Binding-site contacts:
Ligand atom C33 contacts residue ASP105 of chain 2.C at 3.3 Å.
Ligand atom N04 contacts residue LYS50 of chain 2.C at 3.3 Å.
Ligand atom C21 contacts residue LEU149 of chain 2.C at 3.5 Å (hydrophobic).
Ligand atom C23 contacts residue ALA48 of chain 2.C at 3.3 Å (hydrophobic).
Ligand atom C11 contacts residue ASP160 of chain 2.C at 3.4 Å.
Ligand atom O05 contacts residue LEU23 of chain 2.C at 3.6 Å.
Ligand atom C27 contacts residue GLY101 of chain 2.C at 3.5 Å.
Ligand atom C26 contacts residue MET98 of chain 2.C at 3.6 Å (hydrophobic).
Ligand atom N10 contacts residue MET98 of chain 2.C at 2.9 Å (h-bond).
Ligand atom C09 contacts residue MET95 of chain 2.C at 3.5 Å (hydrophobic).
Ligand atom N10 contacts residue LEU97 of chain 2.C at 3.6 Å.
Ligand atom O08 contacts residue CYS102 of chain 2.C at 3.6 Å.
Ligand atom O05 contacts residue LEU97 of chain 2.C at 3.5 Å.
Ligand atom C22 contacts residue ALA48 of chain 2.C at 3.7 Å (hydrophobic).
Ligand atom C23 contacts residue GLN96 of chain 2.C at 3.3 Å.
Ligand atom C18 contacts residue ASP160 of chain 2.C at 3.1 Å.
Ligand atom C22 contacts residue LEU149 of chain 2.C at 3.3 Å (hydrophobic).
Ligand atom O05 contacts residue MET98 of chain 2.C at 3.2 Å (h-bond).
Ligand atom F34 contacts residue LEU93 of chain 2.C at 3.1 Å.
Ligand atom C29 contacts residue PRO99 of chain 2.C at 3.4 Å (hydrophobic).
Ligand atom N04 contacts residue VAL31 of chain 2.C at 3.4 Å.
Ligand atom C32 contacts residue CYS102 of chain 2.C at 2.7 Å (hydrophobic).
Ligand atom C03 contacts residue ALA48 of chain 2.C at 3.6 Å (hydrophobic).
Ligand atom C33 contacts residue CYS102 of chain 2.C at 1.8 Å (hydrophobic).
Ligand atom F34 contacts residue LEU82 of chain 2.C at 3.5 Å.
Ligand atom C30 contacts residue GLY101 of chain 2.C at 3.5 Å.
Ligand atom C18 contacts residue LYS50 of chain 2.C at 3.2 Å.
Ligand atom F34 contacts residue MET95 of chain 2.C at 3.7 Å.
Ligand atom F34 contacts residue ILE94 of chain 2.C at 3.3 Å.
Ligand atom C06 contacts residue MET95 of chain 2.C at 3.5 Å (hydrophobic).
Ligand atom C16 contacts residue VAL31 of chain 2.C at 3.4 Å (hydrophobic).
Ligand atom C26 contacts residue LEU23 of chain 2.C at 3.5 Å (hydrophobic).
Ligand atom C31 contacts residue CYS102 of chain 2.C at 3.1 Å (hydrophobic).
Ligand atom N12 contacts residue CYS102 of chain 2.C at 3.5 Å (h-bond).
Ligand atom N07 contacts residue MET98 of chain 2.C at 2.9 Å (h-bond).
Ligand atom C27 contacts residue MET98 of chain 2.C at 3.5 Å (hydrophobic).
Ligand atom C23 contacts residue LEU149 of chain 2.C at 3.6 Å (hydrophobic).
Ligand atom C03 contacts residue MET95 of chain 2.C at 3.4 Å (hydrophobic).
Ligand atom C18 contacts residue ARG146 of chain 2.C at 3.2 Å.
Ligand atom C28 contacts residue GLY101 of chain 2.C at 3.6 Å.

This small molecule binds to this protein.
Small molecule (SMILES): CCC(=O)Nc1ccc(OC)c(Nc2cc(-c3[nH]c(SC)nc3-c3ccc(F)cc3)ccn2)c1

Sequence of chain 2.C:
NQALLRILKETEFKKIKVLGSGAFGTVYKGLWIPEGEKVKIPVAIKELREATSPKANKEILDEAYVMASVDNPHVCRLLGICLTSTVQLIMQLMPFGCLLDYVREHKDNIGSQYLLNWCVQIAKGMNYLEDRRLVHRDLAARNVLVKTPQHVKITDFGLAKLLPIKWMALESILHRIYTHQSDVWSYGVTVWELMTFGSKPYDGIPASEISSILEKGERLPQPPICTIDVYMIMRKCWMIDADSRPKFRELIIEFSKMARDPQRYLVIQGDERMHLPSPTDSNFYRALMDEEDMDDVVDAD